Sequence of chain 42.A:
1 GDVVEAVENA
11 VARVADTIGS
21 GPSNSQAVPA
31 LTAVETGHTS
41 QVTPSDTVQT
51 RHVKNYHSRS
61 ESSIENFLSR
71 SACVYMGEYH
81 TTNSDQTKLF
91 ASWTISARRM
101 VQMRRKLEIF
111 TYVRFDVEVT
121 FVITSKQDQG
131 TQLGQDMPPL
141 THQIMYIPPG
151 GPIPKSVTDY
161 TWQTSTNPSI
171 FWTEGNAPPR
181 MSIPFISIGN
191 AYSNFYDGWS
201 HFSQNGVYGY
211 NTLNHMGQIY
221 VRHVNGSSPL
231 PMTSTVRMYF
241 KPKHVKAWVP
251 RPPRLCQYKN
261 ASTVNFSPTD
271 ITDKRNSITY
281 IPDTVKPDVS

The protein below binds the small molecule below.
Small molecule (SMILES): NCCCCCCCCCCCC(=O)O

Binding-site contacts:
Ligand atom CA2 contacts residue PHE115 of chain 42.A at 4.3 Å (hydrophobic).
Ligand atom OXT contacts residue ASN194 of chain 42.A at 4.3 Å.
Ligand atom N contacts residue ILE219 of chain 42.A at 4.0 Å.
Ligand atom C1 contacts residue ILE183 of chain 42.A at 4.2 Å (hydrophobic).
Ligand atom O contacts residue LEU107 of chain 42.A at 4.4 Å.
Ligand atom C5 contacts residue ILE95 of chain 42.A at 3.8 Å (hydrophobic).
Ligand atom C7 contacts residue ILE95 of chain 42.A at 4.3 Å (hydrophobic).
Ligand atom OXT contacts residue TYR210 of chain 42.A at 3.0 Å (h-bond).
Ligand atom C10 contacts residue MET216 of chain 42.A at 3.6 Å (hydrophobic).
Ligand atom C10 contacts residue TYR192 of chain 42.A at 4.3 Å (hydrophobic).
Ligand atom C8 contacts residue MET216 of chain 42.A at 3.9 Å (hydrophobic).
Ligand atom C3 contacts residue ILE95 of chain 42.A at 4.2 Å (hydrophobic).
Ligand atom C4 contacts residue ILE95 of chain 42.A at 4.0 Å (hydrophobic).
Ligand atom C3 contacts residue ILE183 of chain 42.A at 3.7 Å (hydrophobic).
Ligand atom C5 contacts residue ILE183 of chain 42.A at 4.4 Å (hydrophobic).
Ligand atom N contacts residue TYR146 of chain 42.A at 4.1 Å.
Ligand atom C2 contacts residue ILE95 of chain 42.A at 3.8 Å (hydrophobic).
Ligand atom C2 contacts residue ILE183 of chain 42.A at 4.2 Å (hydrophobic).
Ligand atom C7 contacts residue VAL117 of chain 42.A at 4.3 Å (hydrophobic).
Ligand atom O contacts residue TYR192 of chain 42.A at 3.9 Å.
Ligand atom C1 contacts residue VAL119 of chain 42.A at 4.2 Å (hydrophobic).
Ligand atom C contacts residue ASN194 of chain 42.A at 4.0 Å.
Ligand atom O contacts residue VAL113 of chain 42.A at 4.0 Å.
Ligand atom OXT contacts residue MET216 of chain 42.A at 4.2 Å.
Ligand atom C1 contacts residue ILE219 of chain 42.A at 4.1 Å (hydrophobic).
Ligand atom C9 contacts residue PHE115 of chain 42.A at 4.1 Å (hydrophobic).
Ligand atom C contacts residue TYR210 of chain 42.A at 4.1 Å (hydrophobic).
Ligand atom C contacts residue TYR192 of chain 42.A at 4.2 Å (hydrophobic).
Ligand atom C8 contacts residue TYR192 of chain 42.A at 3.6 Å (hydrophobic).
Ligand atom C6 contacts residue TYR192 of chain 42.A at 4.4 Å (hydrophobic).
Ligand atom C7 contacts residue TYR192 of chain 42.A at 4.4 Å (hydrophobic).
Ligand atom C4 contacts residue ILE183 of chain 42.A at 4.2 Å (hydrophobic).
Ligand atom C9 contacts residue PHE240 of chain 42.A at 4.1 Å (hydrophobic).
Ligand atom O contacts residue ASN194 of chain 42.A at 3.0 Å (h-bond).
Ligand atom C7 contacts residue PHE240 of chain 42.A at 3.9 Å (hydrophobic).
Ligand atom C9 contacts residue TYR192 of chain 42.A at 4.1 Å (hydrophobic).
Ligand atom C2 contacts residue TYR146 of chain 42.A at 3.9 Å (hydrophobic).
Ligand atom C6 contacts residue ILE95 of chain 42.A at 4.1 Å (hydrophobic).
Ligand atom N contacts residue MET181 of chain 42.A at 3.9 Å.
Ligand atom C5 contacts residue PHE240 of chain 42.A at 4.1 Å (hydrophobic).